Sequence of chain 1.A:
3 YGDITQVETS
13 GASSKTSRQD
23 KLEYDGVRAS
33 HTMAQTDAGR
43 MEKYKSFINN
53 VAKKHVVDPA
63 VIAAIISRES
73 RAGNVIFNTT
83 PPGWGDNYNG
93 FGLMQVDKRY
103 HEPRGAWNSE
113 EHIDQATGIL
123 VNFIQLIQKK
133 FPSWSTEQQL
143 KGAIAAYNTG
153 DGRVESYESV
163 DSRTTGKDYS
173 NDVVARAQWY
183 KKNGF

Binding-site contacts:
Ligand atom O7 contacts residue ASP88 of chain 1.A at 3.0 Å (salt-bridge).
Ligand atom O4 contacts residue ASN150 of chain 1.A at 3.7 Å.
Ligand atom C4 contacts residue GLU71 of chain 1.A at 3.1 Å.
Ligand atom C8 contacts residue ARG73 of chain 1.A at 3.5 Å.
Ligand atom O7 contacts residue GLY87 of chain 1.A at 3.5 Å.
Ligand atom O3 contacts residue GLU71 of chain 1.A at 3.5 Å (salt-bridge).
Ligand atom N2 contacts residue GLU71 of chain 1.A at 3.0 Å (salt-bridge).
Ligand atom O7 contacts residue VAL77 of chain 1.A at 3.5 Å.
Ligand atom C8 contacts residue VAL77 of chain 1.A at 3.7 Å (hydrophobic).
Ligand atom C8 contacts residue ILE78 of chain 1.A at 3.4 Å (hydrophobic).
Ligand atom O6 contacts residue ARG70 of chain 1.A at 2.6 Å (salt-bridge).
Ligand atom C7 contacts residue GLN21 of chain 1.A at 3.5 Å.
Ligand atom C6 contacts residue GLU71 of chain 1.A at 3.5 Å.
Ligand atom C2 contacts residue GLU71 of chain 1.A at 3.6 Å.
Ligand atom C6 contacts residue ARG70 of chain 1.A at 3.5 Å.
Ligand atom O7 contacts residue ASN76 of chain 1.A at 3.0 Å (h-bond).
Ligand atom N2 contacts residue ARG73 of chain 1.A at 3.3 Å (salt-bridge).
Ligand atom C6 contacts residue ASN150 of chain 1.A at 3.6 Å.
Ligand atom C8 contacts residue ASP22 of chain 1.A at 3.8 Å.
Ligand atom C5 contacts residue GLU71 of chain 1.A at 3.6 Å.
Ligand atom N2 contacts residue ASP22 of chain 1.A at 3.2 Å (salt-bridge).
Ligand atom C7 contacts residue GLY87 of chain 1.A at 3.6 Å.
Ligand atom O6 contacts residue ARG73 of chain 1.A at 3.8 Å.
Ligand atom O3 contacts residue GLN97 of chain 1.A at 2.8 Å (h-bond).
Ligand atom N2 contacts residue GLN97 of chain 1.A at 3.5 Å (h-bond).
Ligand atom O4 contacts residue GLU71 of chain 1.A at 2.5 Å (salt-bridge).
Ligand atom C7 contacts residue ARG73 of chain 1.A at 3.6 Å.
Ligand atom O3 contacts residue ASP88 of chain 1.A at 3.5 Å.
Ligand atom O3 contacts residue ARG73 of chain 1.A at 3.0 Å (salt-bridge).
Ligand atom C8 contacts residue GLN21 of chain 1.A at 3.6 Å.
Ligand atom C7 contacts residue GLN97 of chain 1.A at 3.7 Å.
Ligand atom O7 contacts residue ARG73 of chain 1.A at 3.7 Å.
Ligand atom O6 contacts residue THR167 of chain 1.A at 3.2 Å.
Ligand atom C7 contacts residue ASP88 of chain 1.A at 3.8 Å.
Ligand atom C8 contacts residue GLY87 of chain 1.A at 3.6 Å.
Ligand atom O7 contacts residue GLN21 of chain 1.A at 2.9 Å.
Ligand atom C1 contacts residue GLU71 of chain 1.A at 3.7 Å.
Ligand atom C6 contacts residue THR167 of chain 1.A at 3.4 Å.
Ligand atom C3 contacts residue GLN97 of chain 1.A at 3.8 Å.
Ligand atom C3 contacts residue GLU71 of chain 1.A at 3.0 Å.

A protein and the small-molecule ligand that binds it are described below.
Small molecule (SMILES): CC(=O)N[C@@H]1[C@@H](O)[C@H](O[C@@H]2O[C@H](CO)[C@@H](O[C@@H]3O[C@H](CO)[C@@H](O)[C@H](O)[C@H]3NC(C)=O)[C@H](O)[C@H]2NC(C)=O)[C@@H](CO)O[C@H]1O